Binding-site contacts:
Ligand atom O7 contacts residue ASN692 of chain 1.B at 3.4 Å (h-bond).
Ligand atom O4 contacts residue LEU897 of chain 1.B at 4.3 Å.
Ligand atom O7 contacts residue GLN1046 of chain 1.B at 4.1 Å.
Ligand atom C2 contacts residue LEU897 of chain 1.B at 4.4 Å (hydrophobic).
Ligand atom O5 contacts residue ASN692 of chain 1.B at 3.2 Å (h-bond).
Ligand atom O5 contacts residue GLN901 of chain 1.B at 3.9 Å.
Ligand atom C1 contacts residue GLN901 of chain 1.B at 4.2 Å.
Ligand atom N2 contacts residue LEU897 of chain 1.B at 4.1 Å.
Ligand atom C2 contacts residue ASN692 of chain 1.B at 3.6 Å.
Ligand atom C1 contacts residue ASN692 of chain 1.B at 3.1 Å.
Ligand atom C1 contacts residue LEU897 of chain 1.B at 3.7 Å (hydrophobic).
Ligand atom C7 contacts residue ASN692 of chain 1.B at 4.0 Å.
Ligand atom C5 contacts residue LEU897 of chain 1.B at 3.9 Å (hydrophobic).
Ligand atom C6 contacts residue GLN901 of chain 1.B at 4.2 Å.
Ligand atom C5 contacts residue GLN901 of chain 1.B at 4.0 Å.
Ligand atom C4 contacts residue LEU897 of chain 1.B at 4.4 Å (hydrophobic).
Ligand atom O7 contacts residue LEU897 of chain 1.B at 4.2 Å.
Ligand atom N2 contacts residue ASN692 of chain 1.B at 4.1 Å.
Ligand atom C3 contacts residue LEU897 of chain 1.B at 4.2 Å (hydrophobic).

A protein and the small-molecule ligand that binds it are described below.
Small molecule (SMILES): CC(=O)N[C@H]1[C@H](O[C@H]2[C@H](O)[C@@H](NC(C)=O)CO[C@@H]2CO)O[C@H](CO)[C@@H](O)[C@@H]1O

Sequence of chain 1.B:
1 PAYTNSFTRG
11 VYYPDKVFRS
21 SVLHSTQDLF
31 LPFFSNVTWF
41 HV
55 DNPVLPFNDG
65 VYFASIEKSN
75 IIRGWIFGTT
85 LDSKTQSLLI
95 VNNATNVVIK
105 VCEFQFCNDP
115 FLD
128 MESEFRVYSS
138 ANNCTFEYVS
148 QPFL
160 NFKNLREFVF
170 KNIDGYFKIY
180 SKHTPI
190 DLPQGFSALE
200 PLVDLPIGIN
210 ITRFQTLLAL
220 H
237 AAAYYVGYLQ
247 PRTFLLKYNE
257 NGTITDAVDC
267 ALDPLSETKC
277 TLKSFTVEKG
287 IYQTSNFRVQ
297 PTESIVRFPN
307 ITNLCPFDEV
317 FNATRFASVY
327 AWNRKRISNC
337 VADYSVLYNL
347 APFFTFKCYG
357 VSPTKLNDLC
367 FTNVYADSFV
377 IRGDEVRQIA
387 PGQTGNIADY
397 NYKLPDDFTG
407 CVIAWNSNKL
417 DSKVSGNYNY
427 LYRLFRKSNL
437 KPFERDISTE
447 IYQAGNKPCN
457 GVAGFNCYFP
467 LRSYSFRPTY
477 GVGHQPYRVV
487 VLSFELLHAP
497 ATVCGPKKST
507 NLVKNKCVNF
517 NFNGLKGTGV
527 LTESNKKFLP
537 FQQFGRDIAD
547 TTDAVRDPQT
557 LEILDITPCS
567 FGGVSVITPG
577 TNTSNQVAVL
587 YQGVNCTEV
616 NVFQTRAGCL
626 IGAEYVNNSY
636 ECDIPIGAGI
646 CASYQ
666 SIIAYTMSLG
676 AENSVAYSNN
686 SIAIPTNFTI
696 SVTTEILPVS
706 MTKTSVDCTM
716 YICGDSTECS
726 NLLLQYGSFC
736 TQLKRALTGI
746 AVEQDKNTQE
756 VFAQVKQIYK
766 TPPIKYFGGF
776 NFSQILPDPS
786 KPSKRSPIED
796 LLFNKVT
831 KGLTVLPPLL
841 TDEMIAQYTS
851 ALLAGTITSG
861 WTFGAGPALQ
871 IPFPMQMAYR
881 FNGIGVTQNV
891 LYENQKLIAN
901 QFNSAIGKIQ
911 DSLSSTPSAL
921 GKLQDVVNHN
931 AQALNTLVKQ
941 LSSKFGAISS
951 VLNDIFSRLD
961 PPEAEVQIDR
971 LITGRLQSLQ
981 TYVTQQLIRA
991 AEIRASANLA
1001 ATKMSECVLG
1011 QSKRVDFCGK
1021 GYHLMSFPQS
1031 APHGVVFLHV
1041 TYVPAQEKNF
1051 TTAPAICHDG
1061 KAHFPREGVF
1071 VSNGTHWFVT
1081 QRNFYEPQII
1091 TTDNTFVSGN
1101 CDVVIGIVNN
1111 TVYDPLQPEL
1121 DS